Binding-site contacts:
Ligand atom CBB contacts residue PHE100 of chain 1.G at 3.4 Å (hydrophobic).
Ligand atom OAY contacts residue PHE100 of chain 1.G at 3.3 Å.
Ligand atom CAN contacts residue ILE96 of chain 1.G at 4.4 Å (hydrophobic).
Ligand atom CAS contacts residue TRP23 of chain 1.I at 4.1 Å (hydrophobic).
Ligand atom CAT contacts residue LEU19 of chain 1.I at 4.1 Å (hydrophobic).
Ligand atom CAC contacts residue ARG22 of chain 1.I at 4.4 Å.
Ligand atom CAC contacts residue TRP23 of chain 1.I at 2.4 Å (hydrophobic).
Ligand atom CBA contacts residue PHE100 of chain 1.G at 4.2 Å (hydrophobic).
Ligand atom OAF contacts residue ARG22 of chain 1.I at 4.2 Å.
Ligand atom CAJ contacts residue TRP103 of chain 1.I at 3.9 Å (hydrophobic).
Ligand atom CAN contacts residue TYR107 of chain 1.I at 4.0 Å (hydrophobic).
Ligand atom CAE contacts residue TRP23 of chain 1.I at 3.8 Å (hydrophobic).
Ligand atom CAE contacts residue ARG22 of chain 1.I at 3.7 Å.
Ligand atom CAQ contacts residue PHE100 of chain 1.G at 3.8 Å (hydrophobic).
Ligand atom CAL contacts residue TRP103 of chain 1.I at 4.2 Å (hydrophobic).
Ligand atom OAG contacts residue LEU19 of chain 1.I at 4.5 Å.
Ligand atom OAF contacts residue PHE100 of chain 1.G at 3.6 Å.
Ligand atom CAZ contacts residue TYR107 of chain 1.I at 3.9 Å (hydrophobic).
Ligand atom CAT contacts residue PHE100 of chain 1.G at 3.9 Å (hydrophobic).
Ligand atom CAZ contacts residue LEU19 of chain 1.I at 3.7 Å (hydrophobic).
Ligand atom CAD contacts residue ARG22 of chain 1.I at 4.1 Å.
Ligand atom CAN contacts residue TRP103 of chain 1.I at 4.1 Å (hydrophobic).
Ligand atom CAA contacts residue TRP99 of chain 1.I at 4.2 Å (hydrophobic).
Ligand atom OAV contacts residue LEU19 of chain 1.I at 3.5 Å.
Ligand atom OAF contacts residue TYR107 of chain 1.I at 2.7 Å (h-bond).
Ligand atom CAJ contacts residue TYR102 of chain 1.I at 3.5 Å (hydrophobic).
Ligand atom NBC contacts residue TRP23 of chain 1.I at 3.7 Å.
Ligand atom CAK contacts residue LEU19 of chain 1.I at 4.0 Å (hydrophobic).
Ligand atom OAF contacts residue LEU19 of chain 1.I at 4.1 Å.
Ligand atom CAA contacts residue TYR102 of chain 1.I at 3.7 Å (hydrophobic).
Ligand atom CAD contacts residue TRP23 of chain 1.I at 4.4 Å (hydrophobic).
Ligand atom CAZ contacts residue PHE100 of chain 1.G at 3.6 Å (hydrophobic).
Ligand atom CAJ contacts residue ILE96 of chain 1.G at 4.2 Å (hydrophobic).
Ligand atom CAR contacts residue PHE100 of chain 1.G at 4.2 Å (hydrophobic).
Ligand atom CAQ contacts residue LEU19 of chain 1.I at 4.1 Å (hydrophobic).
Ligand atom CAN contacts residue PHE100 of chain 1.G at 4.2 Å (hydrophobic).
Ligand atom OAV contacts residue PHE100 of chain 1.G at 3.7 Å.
Ligand atom CAA contacts residue ILE96 of chain 1.G at 3.9 Å (hydrophobic).
Ligand atom CAT contacts residue ARG22 of chain 1.I at 4.2 Å.
Ligand atom CAN contacts residue LEU19 of chain 1.I at 4.5 Å (hydrophobic).

A small-molecule ligand and the protein it binds are described below.
Small molecule (SMILES): CCCCCC(=O)OC[C@H](COP(=O)(O)OCC[N+](C)(C)C)OC(=O)CCCCC

Sequence of chain 1.G:
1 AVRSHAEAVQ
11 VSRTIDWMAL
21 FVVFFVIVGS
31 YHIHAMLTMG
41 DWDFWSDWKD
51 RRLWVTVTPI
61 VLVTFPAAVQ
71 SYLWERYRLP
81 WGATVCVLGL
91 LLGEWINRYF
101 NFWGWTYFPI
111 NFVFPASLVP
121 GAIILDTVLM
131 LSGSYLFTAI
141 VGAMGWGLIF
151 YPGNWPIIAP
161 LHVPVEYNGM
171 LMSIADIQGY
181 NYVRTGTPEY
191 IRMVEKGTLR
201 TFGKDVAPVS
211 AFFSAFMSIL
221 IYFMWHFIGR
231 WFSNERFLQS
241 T

Sequence of chain 1.I:
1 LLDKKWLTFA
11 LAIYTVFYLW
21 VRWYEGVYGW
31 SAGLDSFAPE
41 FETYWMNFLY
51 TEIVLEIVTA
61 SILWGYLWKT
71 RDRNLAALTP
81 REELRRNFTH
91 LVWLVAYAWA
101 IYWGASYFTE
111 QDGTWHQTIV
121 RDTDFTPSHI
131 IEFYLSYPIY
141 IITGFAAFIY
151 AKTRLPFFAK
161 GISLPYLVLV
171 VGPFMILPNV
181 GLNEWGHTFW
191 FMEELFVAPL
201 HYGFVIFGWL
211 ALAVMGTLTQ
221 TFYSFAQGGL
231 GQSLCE